The small molecule below binds the protein below.
Small molecule (SMILES): [H]/N=C(\N)Nc1ccc(C(=O)O)cc1

Binding-site contacts:
Ligand atom N4 contacts residue GLY196 of chain 1.A at 2.9 Å (h-bond).
Ligand atom C5 contacts residue CYS173 of chain 1.A at 3.8 Å (hydrophobic).
Ligand atom C4 contacts residue SER177 of chain 1.A at 3.6 Å.
Ligand atom N4 contacts residue LYS202 of chain 1.A at 3.8 Å.
Ligand atom C4 contacts residue GLN174 of chain 1.A at 3.4 Å.
Ligand atom C18 contacts residue SER172 of chain 1.A at 3.5 Å.
Ligand atom N3 contacts residue GLY204 of chain 1.A at 3.4 Å.
Ligand atom N2 contacts residue TRP193 of chain 1.A at 3.9 Å.
Ligand atom O contacts residue GLY175 of chain 1.A at 3.5 Å (h-bond).
Ligand atom O contacts residue ASP176 of chain 1.A at 4.0 Å.
Ligand atom N2 contacts residue SER172 of chain 1.A at 3.9 Å.
Ligand atom N3 contacts residue SER172 of chain 1.A at 2.9 Å (h-bond).
Ligand atom C1 contacts residue GLY194 of chain 1.A at 3.7 Å.
Ligand atom C6 contacts residue SER177 of chain 1.A at 1.3 Å.
Ligand atom N4 contacts residue CYS197 of chain 1.A at 3.8 Å.
Ligand atom N4 contacts residue GLY194 of chain 1.A at 3.7 Å.
Ligand atom O contacts residue SER177 of chain 1.A at 2.2 Å (h-bond).
Ligand atom C18 contacts residue ASP171 of chain 1.A at 3.5 Å.
Ligand atom C contacts residue SER177 of chain 1.A at 2.8 Å.
Ligand atom C3 contacts residue GLN174 of chain 1.A at 3.4 Å.
Ligand atom C6 contacts residue CYS173 of chain 1.A at 3.8 Å (hydrophobic).
Ligand atom C4 contacts residue CYS173 of chain 1.A at 3.4 Å (hydrophobic).
Ligand atom N3 contacts residue ASP171 of chain 1.A at 2.9 Å (salt-bridge).
Ligand atom N4 contacts residue ASP171 of chain 1.A at 2.8 Å (salt-bridge).
Ligand atom O contacts residue GLN174 of chain 1.A at 3.5 Å.
Ligand atom C2 contacts residue GLY194 of chain 1.A at 3.7 Å.
Ligand atom N2 contacts residue GLY196 of chain 1.A at 2.9 Å (h-bond).
Ligand atom C contacts residue SER192 of chain 1.A at 3.6 Å.
Ligand atom C contacts residue VAL191 of chain 1.A at 3.7 Å (hydrophobic).
Ligand atom N2 contacts residue GLY194 of chain 1.A at 3.5 Å (h-bond).
Ligand atom O contacts residue CYS173 of chain 1.A at 3.5 Å (h-bond).
Ligand atom C2 contacts residue GLY196 of chain 1.A at 3.9 Å.
Ligand atom C18 contacts residue GLY196 of chain 1.A at 3.3 Å.
Ligand atom C1 contacts residue SER172 of chain 1.A at 3.8 Å.
Ligand atom C contacts residue TRP193 of chain 1.A at 3.6 Å (hydrophobic).
Ligand atom C5 contacts residue SER177 of chain 1.A at 2.4 Å.
Ligand atom C1 contacts residue TRP193 of chain 1.A at 3.3 Å (hydrophobic).
Ligand atom C2 contacts residue TRP193 of chain 1.A at 3.8 Å (hydrophobic).
Ligand atom C3 contacts residue CYS173 of chain 1.A at 3.7 Å (hydrophobic).
Ligand atom C18 contacts residue GLY194 of chain 1.A at 3.7 Å.

Sequence of chain 1.A:
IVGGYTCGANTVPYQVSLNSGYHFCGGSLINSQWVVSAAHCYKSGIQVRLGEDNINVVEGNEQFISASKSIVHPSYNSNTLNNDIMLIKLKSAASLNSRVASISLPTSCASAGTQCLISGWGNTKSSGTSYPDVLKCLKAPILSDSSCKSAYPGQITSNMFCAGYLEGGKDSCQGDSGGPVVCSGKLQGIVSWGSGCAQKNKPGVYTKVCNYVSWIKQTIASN